Sequence of chain 1.A:
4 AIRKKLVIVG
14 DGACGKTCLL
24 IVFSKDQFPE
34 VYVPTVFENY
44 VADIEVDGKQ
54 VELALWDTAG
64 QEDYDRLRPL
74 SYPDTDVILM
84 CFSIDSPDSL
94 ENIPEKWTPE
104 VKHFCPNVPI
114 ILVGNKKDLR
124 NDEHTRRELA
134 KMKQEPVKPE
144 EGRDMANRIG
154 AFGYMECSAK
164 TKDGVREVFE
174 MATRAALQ

Binding-site contacts:
Ligand atom N1 contacts residue LYS163 of chain 1.A at 3.7 Å.
Ligand atom C1 contacts residue PHE31 of chain 1.A at 4.0 Å (hydrophobic).
Ligand atom N contacts residue LYS163 of chain 1.A at 4.0 Å.
Ligand atom N contacts residue ALA162 of chain 1.A at 4.2 Å.
Ligand atom N2 contacts residue LYS163 of chain 1.A at 3.3 Å.
Ligand atom C contacts residue PHE31 of chain 1.A at 4.1 Å (hydrophobic).
Ligand atom N contacts residue CYS21 of chain 1.A at 4.2 Å.
Ligand atom C2 contacts residue LYS163 of chain 1.A at 3.8 Å.
Ligand atom C contacts residue VAL36 of chain 1.A at 3.8 Å (hydrophobic).
Ligand atom C1 contacts residue VAL25 of chain 1.A at 4.4 Å (hydrophobic).
Ligand atom C1 contacts residue VAL36 of chain 1.A at 4.2 Å (hydrophobic).
Ligand atom S contacts residue PHE31 of chain 1.A at 3.7 Å.
Ligand atom C7 contacts residue LYS163 of chain 1.A at 3.8 Å.
Ligand atom C contacts residue VAL25 of chain 1.A at 3.4 Å (hydrophobic).
Ligand atom C contacts residue PRO32 of chain 1.A at 3.6 Å (hydrophobic).
Ligand atom S contacts residue VAL36 of chain 1.A at 4.1 Å.
Ligand atom C3 contacts residue LYS163 of chain 1.A at 3.7 Å.

The small molecule below binds the protein below.
Small molecule (SMILES): Cc1nnc(N2CCCCC2)s1